Sequence of chain 3.NA:
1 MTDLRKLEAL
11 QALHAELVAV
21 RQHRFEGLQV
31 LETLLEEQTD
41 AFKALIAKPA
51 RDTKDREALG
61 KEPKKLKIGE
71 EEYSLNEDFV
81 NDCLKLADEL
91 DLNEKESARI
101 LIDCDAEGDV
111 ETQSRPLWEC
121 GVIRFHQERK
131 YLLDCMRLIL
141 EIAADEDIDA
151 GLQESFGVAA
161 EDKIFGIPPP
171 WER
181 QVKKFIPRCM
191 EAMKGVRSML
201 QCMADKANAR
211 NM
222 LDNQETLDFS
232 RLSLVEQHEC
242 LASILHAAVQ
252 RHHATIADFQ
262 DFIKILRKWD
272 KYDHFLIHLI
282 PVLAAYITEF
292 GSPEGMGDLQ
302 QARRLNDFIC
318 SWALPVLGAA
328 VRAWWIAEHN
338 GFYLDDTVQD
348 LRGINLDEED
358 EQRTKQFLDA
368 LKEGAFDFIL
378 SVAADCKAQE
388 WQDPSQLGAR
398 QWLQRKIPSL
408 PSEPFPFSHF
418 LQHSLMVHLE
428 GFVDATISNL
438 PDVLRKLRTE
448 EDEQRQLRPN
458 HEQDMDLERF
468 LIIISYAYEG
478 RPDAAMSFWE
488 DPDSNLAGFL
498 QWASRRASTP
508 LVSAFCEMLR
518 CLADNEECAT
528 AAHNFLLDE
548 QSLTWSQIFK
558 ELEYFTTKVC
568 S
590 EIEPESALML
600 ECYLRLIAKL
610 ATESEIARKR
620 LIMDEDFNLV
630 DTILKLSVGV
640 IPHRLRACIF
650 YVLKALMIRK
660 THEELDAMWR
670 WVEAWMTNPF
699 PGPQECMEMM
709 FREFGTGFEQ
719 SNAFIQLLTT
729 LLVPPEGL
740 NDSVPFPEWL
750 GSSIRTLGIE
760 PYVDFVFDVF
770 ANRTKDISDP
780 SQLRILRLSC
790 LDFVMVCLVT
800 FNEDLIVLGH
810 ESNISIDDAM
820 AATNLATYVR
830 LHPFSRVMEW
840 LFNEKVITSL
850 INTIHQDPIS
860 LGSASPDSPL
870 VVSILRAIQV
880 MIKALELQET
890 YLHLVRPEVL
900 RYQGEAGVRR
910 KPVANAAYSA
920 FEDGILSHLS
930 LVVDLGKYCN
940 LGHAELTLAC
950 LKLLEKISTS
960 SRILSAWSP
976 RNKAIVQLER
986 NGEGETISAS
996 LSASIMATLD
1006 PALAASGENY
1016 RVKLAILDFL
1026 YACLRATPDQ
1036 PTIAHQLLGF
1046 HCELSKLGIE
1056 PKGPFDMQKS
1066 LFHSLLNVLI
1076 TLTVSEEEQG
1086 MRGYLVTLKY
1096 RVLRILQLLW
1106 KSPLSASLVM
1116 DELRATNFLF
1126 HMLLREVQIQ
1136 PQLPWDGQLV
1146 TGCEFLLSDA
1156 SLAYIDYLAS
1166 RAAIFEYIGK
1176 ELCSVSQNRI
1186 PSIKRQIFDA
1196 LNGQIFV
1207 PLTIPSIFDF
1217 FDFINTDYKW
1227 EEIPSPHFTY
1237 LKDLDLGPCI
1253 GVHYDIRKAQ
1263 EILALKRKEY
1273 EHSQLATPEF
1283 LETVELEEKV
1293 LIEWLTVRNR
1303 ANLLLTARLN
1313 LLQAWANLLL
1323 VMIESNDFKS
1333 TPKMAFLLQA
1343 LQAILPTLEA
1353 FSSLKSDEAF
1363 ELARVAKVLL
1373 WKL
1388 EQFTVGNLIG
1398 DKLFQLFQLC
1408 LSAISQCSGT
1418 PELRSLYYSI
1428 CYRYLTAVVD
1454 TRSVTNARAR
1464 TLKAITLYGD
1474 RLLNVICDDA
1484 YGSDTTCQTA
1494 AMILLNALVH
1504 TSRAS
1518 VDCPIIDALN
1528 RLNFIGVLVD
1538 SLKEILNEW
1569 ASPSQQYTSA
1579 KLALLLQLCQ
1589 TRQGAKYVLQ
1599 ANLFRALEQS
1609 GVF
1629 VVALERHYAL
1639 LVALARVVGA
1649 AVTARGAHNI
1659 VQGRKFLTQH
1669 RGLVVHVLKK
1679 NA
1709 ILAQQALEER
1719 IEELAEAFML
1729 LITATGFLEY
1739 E

Binding-site contacts:
Ligand atom CG contacts residue PHE496 of chain 3.NA at 4.0 Å (hydrophobic).
Ligand atom O contacts residue ARG442 of chain 3.NA at 4.3 Å.
Ligand atom CZ contacts residue PRO438 of chain 3.NA at 3.4 Å (hydrophobic).
Ligand atom N contacts residue ASN492 of chain 3.NA at 3.3 Å (h-bond).
Ligand atom N contacts residue ARG442 of chain 3.NA at 4.2 Å.
Ligand atom CZ contacts residue PHE496 of chain 3.NA at 3.9 Å (hydrophobic).
Ligand atom O contacts residue ASN492 of chain 3.NA at 4.2 Å.
Ligand atom C contacts residue ARG442 of chain 3.NA at 4.4 Å.
Ligand atom CG contacts residue GLY495 of chain 3.NA at 4.4 Å.
Ligand atom CG contacts residue ASN492 of chain 3.NA at 4.3 Å.
Ligand atom CB contacts residue PHE496 of chain 3.NA at 3.9 Å (hydrophobic).
Ligand atom CE2 contacts residue PRO438 of chain 3.NA at 3.7 Å (hydrophobic).
Ligand atom CE2 contacts residue ARG442 of chain 3.NA at 3.6 Å.
Ligand atom CD1 contacts residue PHE496 of chain 3.NA at 3.7 Å (hydrophobic).
Ligand atom O contacts residue PRO438 of chain 3.NA at 4.0 Å.
Ligand atom C contacts residue ASN492 of chain 3.NA at 4.0 Å.
Ligand atom CE1 contacts residue PHE496 of chain 3.NA at 3.6 Å (hydrophobic).
Ligand atom CE1 contacts residue PRO438 of chain 3.NA at 3.8 Å (hydrophobic).
Ligand atom CB contacts residue ASN492 of chain 3.NA at 3.8 Å.
Ligand atom CA contacts residue ASN492 of chain 3.NA at 3.3 Å.
Ligand atom CB contacts residue GLY495 of chain 3.NA at 3.9 Å.
Ligand atom CD1 contacts residue ASN492 of chain 3.NA at 3.9 Å.
Ligand atom CD2 contacts residue PRO438 of chain 3.NA at 4.4 Å (hydrophobic).
Ligand atom CA contacts residue ARG442 of chain 3.NA at 3.6 Å.
Ligand atom CD1 contacts residue PRO438 of chain 3.NA at 4.4 Å (hydrophobic).
Ligand atom CE1 contacts residue ILE434 of chain 3.NA at 3.9 Å (hydrophobic).
Ligand atom CD1 contacts residue ILE434 of chain 3.NA at 4.1 Å (hydrophobic).
Ligand atom CD2 contacts residue ARG442 of chain 3.NA at 3.5 Å.
Ligand atom N contacts residue SER491 of chain 3.NA at 4.1 Å.

This protein binds this small molecule.
Small molecule (SMILES): N[C@@H](Cc1ccccc1)C(=O)NCC=O